Binding-site contacts:
Ligand atom C11 contacts residue THR19 of chain 1.A at 3.5 Å.
Ligand atom C22 contacts residue TYR55 of chain 1.A at 3.4 Å (hydrophobic).
Ligand atom C16 contacts residue ILE115 of chain 1.C at 3.6 Å (hydrophobic).
Ligand atom O1 contacts residue ASP121 of chain 1.A at 3.2 Å (salt-bridge).
Ligand atom C14 contacts residue ALA120 of chain 1.A at 3.2 Å (hydrophobic).
Ligand atom N1 contacts residue ASP121 of chain 1.A at 3.6 Å.
Ligand atom C4 contacts residue ALA120 of chain 1.A at 3.5 Å (hydrophobic).
Ligand atom C21 contacts residue MET114 of chain 1.A at 3.6 Å (hydrophobic).
Ligand atom C5 contacts residue ASP121 of chain 1.A at 3.2 Å.
Ligand atom C12 contacts residue THR19 of chain 1.A at 3.8 Å.
Ligand atom N contacts residue TYR55 of chain 1.C at 3.1 Å.
Ligand atom C7 contacts residue ASP121 of chain 1.A at 3.6 Å.
Ligand atom N2 contacts residue ASP121 of chain 1.A at 3.5 Å (salt-bridge).
Ligand atom C11 contacts residue LYS123 of chain 1.A at 3.5 Å.
Ligand atom C15 contacts residue ILE53 of chain 1.C at 3.7 Å (hydrophobic).
Ligand atom C17 contacts residue ILE115 of chain 1.C at 3.7 Å (hydrophobic).
Ligand atom N contacts residue ASP121 of chain 1.A at 3.6 Å (salt-bridge).
Ligand atom C13 contacts residue ALA120 of chain 1.A at 3.8 Å (hydrophobic).
Ligand atom C6 contacts residue TYR122 of chain 1.A at 3.4 Å (hydrophobic).
Ligand atom C4 contacts residue TYR55 of chain 1.C at 3.3 Å (hydrophobic).
Ligand atom C contacts residue TYR122 of chain 1.A at 3.8 Å (hydrophobic).
Ligand atom C10 contacts residue THR19 of chain 1.A at 3.6 Å.
Ligand atom C contacts residue ASP121 of chain 1.A at 3.2 Å.
Ligand atom O contacts residue ALA120 of chain 1.A at 3.8 Å.
Ligand atom C16 contacts residue MET114 of chain 1.C at 3.5 Å (hydrophobic).
Ligand atom C13 contacts residue GLN65 of chain 1.C at 3.7 Å.
Ligand atom O contacts residue TYR55 of chain 1.C at 3.4 Å.
Ligand atom C6 contacts residue TYR55 of chain 1.C at 3.4 Å (hydrophobic).
Ligand atom C8 contacts residue GLN65 of chain 1.C at 3.1 Å.
Ligand atom C7 contacts residue GLN65 of chain 1.C at 3.6 Å.
Ligand atom C17 contacts residue SER116 of chain 1.C at 3.8 Å.
Ligand atom C6 contacts residue ASP121 of chain 1.A at 3.3 Å.
Ligand atom C5 contacts residue TYR55 of chain 1.C at 3.2 Å (hydrophobic).
Ligand atom C2 contacts residue ALA120 of chain 1.A at 3.8 Å (hydrophobic).
Ligand atom O1 contacts residue TYR55 of chain 1.C at 3.4 Å.
Ligand atom C10 contacts residue ASP121 of chain 1.A at 3.7 Å.
Ligand atom O2 contacts residue LYS123 of chain 1.A at 3.1 Å (salt-bridge).
Ligand atom N2 contacts residue LYS123 of chain 1.A at 3.1 Å (salt-bridge).
Ligand atom N2 contacts residue THR19 of chain 1.A at 3.5 Å.
Ligand atom C16 contacts residue SER116 of chain 1.C at 3.7 Å.

Sequence of chain 1.C:
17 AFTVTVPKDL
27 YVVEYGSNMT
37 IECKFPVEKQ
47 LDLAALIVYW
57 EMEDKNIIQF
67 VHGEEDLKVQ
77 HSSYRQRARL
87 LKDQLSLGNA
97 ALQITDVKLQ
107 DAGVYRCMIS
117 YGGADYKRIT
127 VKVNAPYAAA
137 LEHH

Sequence of chain 1.A:
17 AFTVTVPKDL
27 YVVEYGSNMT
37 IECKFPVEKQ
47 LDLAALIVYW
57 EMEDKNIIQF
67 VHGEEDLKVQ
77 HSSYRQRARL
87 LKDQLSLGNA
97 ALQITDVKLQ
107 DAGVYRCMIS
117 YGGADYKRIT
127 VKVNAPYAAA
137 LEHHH

This protein binds this small molecule.
Small molecule (SMILES): COc1nc(OCc2cccc(-c3ccccc3)c2C)ccc1CNCCNC(C)=O